This protein binds this small molecule.
Small molecule (SMILES): CC(=O)N1CCC[C@H]1C(=O)N[C@@H](C)C(=O)N[C@@H](CCC(=O)O)[C@@H](O)[C@H](C)CO

Binding-site contacts:
Ligand atom N contacts residue THR21 of chain 1.N at 3.0 Å (h-bond).
Ligand atom CD contacts residue THR22 of chain 1.N at 3.9 Å.
Ligand atom CG contacts residue LYS33 of chain 1.N at 3.9 Å.
Ligand atom CD contacts residue HIS114 of chain 1.H at 3.6 Å.
Ligand atom O contacts residue THR1 of chain 1.N at 2.1 Å (h-bond).
Ligand atom CD contacts residue SER118 of chain 1.H at 3.8 Å.
Ligand atom O contacts residue ALA49 of chain 1.N at 3.2 Å (h-bond).
Ligand atom CG contacts residue THR20 of chain 1.N at 3.7 Å.
Ligand atom CG contacts residue HIS114 of chain 1.H at 3.9 Å.
Ligand atom CD contacts residue THR20 of chain 1.N at 3.8 Å.
Ligand atom O contacts residue GLY47 of chain 1.N at 3.4 Å (h-bond).
Ligand atom OE2 contacts residue THR31 of chain 1.N at 3.6 Å.
Ligand atom N contacts residue THR22 of chain 1.N at 3.6 Å.
Ligand atom CH3 contacts residue ASN116 of chain 1.H at 3.8 Å.
Ligand atom CA contacts residue THR21 of chain 1.N at 3.5 Å.
Ligand atom OE1 contacts residue ARG45 of chain 1.N at 3.3 Å (salt-bridge).
Ligand atom CA contacts residue THR22 of chain 1.N at 3.6 Å.
Ligand atom O contacts residue THR21 of chain 1.N at 3.0 Å (h-bond).
Ligand atom C contacts residue THR21 of chain 1.N at 3.7 Å.
Ligand atom OE2 contacts residue THR20 of chain 1.N at 3.0 Å (h-bond).
Ligand atom C2 contacts residue THR1 of chain 1.N at 1.5 Å.
Ligand atom C1 contacts residue THR1 of chain 1.N at 2.3 Å.
Ligand atom C3 contacts residue SER168 of chain 1.N at 3.6 Å.
Ligand atom CB contacts residue THR20 of chain 1.N at 3.9 Å.
Ligand atom CG contacts residue THR22 of chain 1.N at 3.5 Å.
Ligand atom O contacts residue SER46 of chain 1.N at 3.8 Å.
Ligand atom C contacts residue THR1 of chain 1.N at 1.4 Å.
Ligand atom O contacts residue SER129 of chain 1.N at 3.8 Å.
Ligand atom N contacts residue GLY47 of chain 1.N at 3.4 Å (h-bond).
Ligand atom CB contacts residue THR1 of chain 1.N at 2.7 Å.
Ligand atom C2 contacts residue SER129 of chain 1.N at 3.8 Å.
Ligand atom N contacts residue THR1 of chain 1.N at 3.7 Å.
Ligand atom O contacts residue THR1 of chain 1.N at 3.5 Å (h-bond).
Ligand atom C3 contacts residue THR1 of chain 1.N at 2.5 Å.
Ligand atom C1 contacts residue SER129 of chain 1.N at 2.8 Å.
Ligand atom CA contacts residue THR1 of chain 1.N at 2.4 Å.
Ligand atom O contacts residue THR20 of chain 1.N at 3.5 Å.
Ligand atom CB contacts residue LYS33 of chain 1.N at 3.8 Å.
Ligand atom CB contacts residue GLY47 of chain 1.N at 3.9 Å.
Ligand atom CA contacts residue GLY47 of chain 1.N at 3.6 Å.

Sequence of chain 1.N:
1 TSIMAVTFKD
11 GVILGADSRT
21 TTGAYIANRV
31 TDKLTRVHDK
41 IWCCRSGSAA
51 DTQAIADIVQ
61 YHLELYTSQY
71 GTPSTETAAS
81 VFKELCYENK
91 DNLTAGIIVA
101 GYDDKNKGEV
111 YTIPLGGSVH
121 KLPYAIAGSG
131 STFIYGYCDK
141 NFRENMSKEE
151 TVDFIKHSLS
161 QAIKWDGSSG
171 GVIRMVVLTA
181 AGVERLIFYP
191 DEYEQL

Sequence of chain 1.H:
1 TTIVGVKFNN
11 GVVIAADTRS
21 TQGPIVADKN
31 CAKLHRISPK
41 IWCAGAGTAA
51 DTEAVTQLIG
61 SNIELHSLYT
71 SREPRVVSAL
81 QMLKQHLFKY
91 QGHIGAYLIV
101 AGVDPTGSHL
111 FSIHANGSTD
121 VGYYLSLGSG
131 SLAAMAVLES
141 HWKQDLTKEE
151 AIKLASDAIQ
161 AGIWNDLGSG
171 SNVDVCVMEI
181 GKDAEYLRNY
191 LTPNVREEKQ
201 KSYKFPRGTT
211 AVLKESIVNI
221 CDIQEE